This protein binds this small molecule.
Small molecule (SMILES): CC(=O)N[C@@H]1[C@@H](O)[C@H](O)[C@@H](CO)O[C@H]1O

Binding-site contacts:
Ligand atom C1 contacts residue ASN120 of chain 1.A at 1.4 Å.
Ligand atom C4 contacts residue ASN120 of chain 1.A at 4.2 Å.
Ligand atom O7 contacts residue ASN120 of chain 1.A at 3.6 Å.
Ligand atom O5 contacts residue ASN120 of chain 1.A at 2.4 Å (h-bond).
Ligand atom N2 contacts residue ASN120 of chain 1.A at 2.9 Å (h-bond).
Ligand atom C6 contacts residue THR122 of chain 1.A at 3.3 Å.
Ligand atom C3 contacts residue ASN120 of chain 1.A at 3.8 Å.
Ligand atom C2 contacts residue ASN120 of chain 1.A at 2.5 Å.
Ligand atom C1 contacts residue THR122 of chain 1.A at 4.2 Å.
Ligand atom C5 contacts residue ASN120 of chain 1.A at 3.7 Å.
Ligand atom O5 contacts residue THR122 of chain 1.A at 3.5 Å (h-bond).
Ligand atom C5 contacts residue THR122 of chain 1.A at 3.7 Å.
Ligand atom O6 contacts residue THR122 of chain 1.A at 4.0 Å.
Ligand atom C7 contacts residue ASN120 of chain 1.A at 3.5 Å.

Sequence of chain 1.A:
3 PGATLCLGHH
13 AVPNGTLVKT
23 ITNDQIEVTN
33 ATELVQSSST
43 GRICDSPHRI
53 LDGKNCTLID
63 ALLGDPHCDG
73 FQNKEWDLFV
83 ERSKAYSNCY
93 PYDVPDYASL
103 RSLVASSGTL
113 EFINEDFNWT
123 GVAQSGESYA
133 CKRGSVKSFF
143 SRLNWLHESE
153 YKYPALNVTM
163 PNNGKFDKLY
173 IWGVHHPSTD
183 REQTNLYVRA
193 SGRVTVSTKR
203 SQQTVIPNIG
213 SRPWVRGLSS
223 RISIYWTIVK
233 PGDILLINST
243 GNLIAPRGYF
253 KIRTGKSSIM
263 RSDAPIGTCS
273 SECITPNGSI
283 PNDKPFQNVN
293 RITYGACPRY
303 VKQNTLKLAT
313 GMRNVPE